Sequence of chain 1.D:
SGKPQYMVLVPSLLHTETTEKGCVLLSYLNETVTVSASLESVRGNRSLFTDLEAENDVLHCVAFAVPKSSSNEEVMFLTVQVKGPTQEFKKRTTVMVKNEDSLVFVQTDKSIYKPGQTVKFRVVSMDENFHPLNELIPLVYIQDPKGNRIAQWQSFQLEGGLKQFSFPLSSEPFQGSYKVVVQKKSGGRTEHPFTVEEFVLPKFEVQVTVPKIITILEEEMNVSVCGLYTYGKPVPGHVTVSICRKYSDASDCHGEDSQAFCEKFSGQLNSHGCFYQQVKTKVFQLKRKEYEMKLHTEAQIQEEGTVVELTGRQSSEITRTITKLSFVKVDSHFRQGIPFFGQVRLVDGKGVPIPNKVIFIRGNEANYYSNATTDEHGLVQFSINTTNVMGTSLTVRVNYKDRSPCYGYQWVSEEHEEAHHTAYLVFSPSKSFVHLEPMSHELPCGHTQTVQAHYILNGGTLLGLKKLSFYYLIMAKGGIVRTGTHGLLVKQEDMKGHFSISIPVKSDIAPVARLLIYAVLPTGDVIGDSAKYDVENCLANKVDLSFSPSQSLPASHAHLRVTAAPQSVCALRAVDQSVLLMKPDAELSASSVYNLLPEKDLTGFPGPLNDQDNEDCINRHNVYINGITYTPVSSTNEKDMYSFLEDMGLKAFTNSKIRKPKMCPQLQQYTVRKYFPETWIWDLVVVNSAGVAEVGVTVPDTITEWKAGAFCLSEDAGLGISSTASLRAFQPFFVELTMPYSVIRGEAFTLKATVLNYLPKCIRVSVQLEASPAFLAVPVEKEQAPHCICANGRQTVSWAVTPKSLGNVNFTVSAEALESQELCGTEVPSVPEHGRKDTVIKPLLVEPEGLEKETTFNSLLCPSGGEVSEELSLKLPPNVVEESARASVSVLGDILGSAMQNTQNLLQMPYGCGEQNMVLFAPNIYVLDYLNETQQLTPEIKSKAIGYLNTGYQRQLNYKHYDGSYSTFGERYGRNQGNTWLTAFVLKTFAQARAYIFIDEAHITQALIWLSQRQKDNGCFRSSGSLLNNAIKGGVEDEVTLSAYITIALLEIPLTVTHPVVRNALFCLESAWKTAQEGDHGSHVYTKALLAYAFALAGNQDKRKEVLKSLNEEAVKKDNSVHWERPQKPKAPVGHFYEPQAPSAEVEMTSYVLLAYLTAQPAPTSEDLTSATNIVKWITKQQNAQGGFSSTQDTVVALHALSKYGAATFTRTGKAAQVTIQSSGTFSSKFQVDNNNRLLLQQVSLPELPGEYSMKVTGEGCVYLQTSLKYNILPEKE

This small molecule binds to this protein.
Small molecule (SMILES): CC(=O)N[C@@H]1[C@@H](O)[C@H](O)[C@@H](CO)O[C@H]1O

Binding-site contacts:
Ligand atom O5 contacts residue ASN396 of chain 1.D at 2.4 Å (h-bond).
Ligand atom N2 contacts residue ASN396 of chain 1.D at 3.0 Å (h-bond).
Ligand atom C2 contacts residue ASN396 of chain 1.D at 2.4 Å.
Ligand atom N2 contacts residue VAL383 of chain 1.D at 4.5 Å.
Ligand atom C8 contacts residue PHE385 of chain 1.D at 3.5 Å (hydrophobic).
Ligand atom C1 contacts residue ASN396 of chain 1.D at 1.5 Å.
Ligand atom C4 contacts residue ASN396 of chain 1.D at 4.2 Å.
Ligand atom C7 contacts residue PHE385 of chain 1.D at 4.4 Å (hydrophobic).
Ligand atom C5 contacts residue ASN396 of chain 1.D at 3.7 Å.
Ligand atom C3 contacts residue ASN396 of chain 1.D at 3.8 Å.
Ligand atom C7 contacts residue ASN396 of chain 1.D at 4.0 Å.